A protein and the small-molecule ligand that binds it are described below.
Small molecule (SMILES): O=C(O)CO

Binding-site contacts:
Ligand atom CA contacts residue ARG116 of chain 1.A at 3.7 Å.
Ligand atom O2 contacts residue HIS282 of chain 1.A at 3.6 Å.
Ligand atom C contacts residue TRP158 of chain 1.A at 3.9 Å (hydrophobic).
Ligand atom O contacts residue ARG113 of chain 1.A at 3.8 Å.
Ligand atom O2 contacts residue R3W1 of chain 1.D at 1.4 Å.
Ligand atom OXT contacts residue TRP158 of chain 1.A at 3.4 Å (h-bond).
Ligand atom OXT contacts residue PHE221 of chain 1.A at 4.3 Å.
Ligand atom C contacts residue ASP112 of chain 1.A at 3.3 Å.
Ligand atom OXT contacts residue ASP112 of chain 1.A at 3.6 Å.
Ligand atom CA contacts residue TRP187 of chain 1.A at 4.2 Å (hydrophobic).
Ligand atom CA contacts residue R3W1 of chain 1.D at 0.4 Å.
Ligand atom CA contacts residue ASP112 of chain 1.A at 3.4 Å.
Ligand atom O2 contacts residue ASP112 of chain 1.A at 3.8 Å.
Ligand atom O2 contacts residue ASP136 of chain 1.A at 3.9 Å.
Ligand atom C contacts residue R3W1 of chain 1.D at 0.3 Å.
Ligand atom O contacts residue ASP112 of chain 1.A at 3.3 Å.
Ligand atom O2 contacts residue ILE137 of chain 1.A at 3.9 Å.
Ligand atom C contacts residue ARG116 of chain 1.A at 3.3 Å.
Ligand atom OXT contacts residue ARG116 of chain 1.A at 3.6 Å (salt-bridge).
Ligand atom C contacts residue ARG113 of chain 1.A at 3.9 Å.
Ligand atom O contacts residue R3W1 of chain 1.D at 0.4 Å (h-bond).
Ligand atom CA contacts residue TRP158 of chain 1.A at 3.9 Å (hydrophobic).
Ligand atom O contacts residue ILE137 of chain 1.A at 3.5 Å.
Ligand atom O2 contacts residue ARG116 of chain 1.A at 3.4 Å (salt-bridge).
Ligand atom O contacts residue ARG116 of chain 1.A at 2.8 Å (salt-bridge).
Ligand atom CA contacts residue HIS282 of chain 1.A at 4.4 Å.
Ligand atom OXT contacts residue R3W1 of chain 1.D at 0.5 Å (h-bond).
Ligand atom OXT contacts residue ARG113 of chain 1.A at 2.9 Å (salt-bridge).

Sequence of chain 1.A:
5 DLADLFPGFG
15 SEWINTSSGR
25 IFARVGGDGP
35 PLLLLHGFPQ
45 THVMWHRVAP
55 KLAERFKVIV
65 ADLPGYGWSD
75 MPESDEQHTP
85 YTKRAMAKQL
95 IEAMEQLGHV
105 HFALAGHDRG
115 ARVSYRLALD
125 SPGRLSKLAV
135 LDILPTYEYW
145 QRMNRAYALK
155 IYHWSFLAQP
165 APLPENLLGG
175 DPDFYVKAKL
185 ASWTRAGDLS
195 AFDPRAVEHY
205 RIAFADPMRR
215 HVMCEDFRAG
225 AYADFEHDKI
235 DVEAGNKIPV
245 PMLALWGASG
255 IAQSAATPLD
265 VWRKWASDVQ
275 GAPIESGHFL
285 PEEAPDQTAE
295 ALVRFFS